Binding-site contacts:
Ligand atom C8 contacts residue TYR158 of chain 2.A at 3.6 Å (hydrophobic).
Ligand atom C13 contacts residue PHE149 of chain 2.A at 3.5 Å (hydrophobic).
Ligand atom C6 contacts residue PHE149 of chain 2.A at 3.6 Å (hydrophobic).
Ligand atom O contacts residue NAD1 of chain 2.B at 2.7 Å (h-bond).
Ligand atom O2 contacts residue NAD1 of chain 2.B at 3.4 Å (h-bond).
Ligand atom C9 contacts residue NAD1 of chain 2.B at 3.6 Å.
Ligand atom C13 contacts residue TRP222 of chain 2.A at 3.8 Å (hydrophobic).
Ligand atom C14 contacts residue PHE149 of chain 2.A at 3.5 Å (hydrophobic).
Ligand atom C8 contacts residue NAD1 of chain 2.B at 3.5 Å.
Ligand atom N2 contacts residue ILE194 of chain 2.A at 3.8 Å.
Ligand atom N2 contacts residue TYR158 of chain 2.A at 3.7 Å.
Ligand atom C13 contacts residue ALA191 of chain 2.A at 3.8 Å (hydrophobic).
Ligand atom C6 contacts residue NAD1 of chain 2.B at 3.6 Å.
Ligand atom C1 contacts residue NAD1 of chain 2.B at 3.6 Å.
Ligand atom C15 contacts residue MET155 of chain 2.A at 3.5 Å (hydrophobic).
Ligand atom C15 contacts residue PHE149 of chain 2.A at 3.5 Å (hydrophobic).
Ligand atom C9 contacts residue TYR158 of chain 2.A at 3.6 Å (hydrophobic).
Ligand atom C3 contacts residue NAD1 of chain 2.B at 3.9 Å.
Ligand atom CL contacts residue ASP150 of chain 2.A at 3.5 Å.
Ligand atom C16 contacts residue TYR158 of chain 2.A at 3.4 Å (hydrophobic).
Ligand atom C7 contacts residue NAD1 of chain 2.B at 3.5 Å.
Ligand atom CL contacts residue TRP222 of chain 2.A at 3.4 Å.
Ligand atom O contacts residue PHE149 of chain 2.A at 3.1 Å.
Ligand atom O1 contacts residue TYR158 of chain 2.A at 3.2 Å (h-bond).
Ligand atom N2 contacts residue NAD1 of chain 2.B at 3.2 Å (h-bond).
Ligand atom CL contacts residue MET155 of chain 2.A at 3.8 Å.
Ligand atom N2 contacts residue MET199 of chain 2.A at 3.4 Å.
Ligand atom C12 contacts residue PRO193 of chain 2.A at 3.7 Å (hydrophobic).
Ligand atom O2 contacts residue TYR158 of chain 2.A at 3.5 Å (h-bond).
Ligand atom O1 contacts residue MET199 of chain 2.A at 3.3 Å.
Ligand atom C7 contacts residue PHE149 of chain 2.A at 3.3 Å (hydrophobic).
Ligand atom C12 contacts residue GLY192 of chain 2.A at 3.9 Å.
Ligand atom C10 contacts residue MET199 of chain 2.A at 3.5 Å (hydrophobic).
Ligand atom CL contacts residue PHE149 of chain 2.A at 3.6 Å.
Ligand atom C10 contacts residue TYR158 of chain 2.A at 3.3 Å (hydrophobic).
Ligand atom N1 contacts residue NAD1 of chain 2.B at 3.6 Å.
Ligand atom C contacts residue GLY96 of chain 2.A at 3.3 Å.
Ligand atom C10 contacts residue NAD1 of chain 2.B at 3.9 Å.
Ligand atom C2 contacts residue NAD1 of chain 2.B at 3.6 Å.
Ligand atom C4 contacts residue MET103 of chain 2.A at 3.8 Å (hydrophobic).

A small-molecule ligand and the protein it binds are described below.
Small molecule (SMILES): NC(=O)c1nn(-c2ccccc2)c(=O)cc1Oc1ccc(Cl)cc1

Sequence of chain 4.A:
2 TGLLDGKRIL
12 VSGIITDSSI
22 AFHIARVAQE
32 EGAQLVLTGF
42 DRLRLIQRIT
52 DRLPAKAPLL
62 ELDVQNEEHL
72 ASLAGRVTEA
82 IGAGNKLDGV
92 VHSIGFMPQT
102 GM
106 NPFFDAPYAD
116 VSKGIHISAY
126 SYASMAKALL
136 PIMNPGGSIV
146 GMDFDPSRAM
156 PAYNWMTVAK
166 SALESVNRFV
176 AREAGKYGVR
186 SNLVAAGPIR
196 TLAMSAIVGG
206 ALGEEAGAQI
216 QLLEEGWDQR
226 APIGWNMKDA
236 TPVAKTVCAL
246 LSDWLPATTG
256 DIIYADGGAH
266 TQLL

Sequence of chain 2.A:
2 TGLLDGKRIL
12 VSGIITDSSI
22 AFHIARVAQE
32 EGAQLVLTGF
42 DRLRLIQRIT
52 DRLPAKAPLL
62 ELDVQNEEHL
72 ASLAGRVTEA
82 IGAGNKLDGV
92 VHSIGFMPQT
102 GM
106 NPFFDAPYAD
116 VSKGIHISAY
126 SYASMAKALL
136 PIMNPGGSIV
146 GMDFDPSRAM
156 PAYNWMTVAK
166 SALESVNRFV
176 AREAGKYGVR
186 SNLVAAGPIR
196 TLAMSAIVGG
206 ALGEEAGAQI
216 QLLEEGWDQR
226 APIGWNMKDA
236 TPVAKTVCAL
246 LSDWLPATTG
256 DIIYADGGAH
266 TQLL